Binding-site contacts:
Ligand atom C2B contacts residue ILE125 of chain 4.A at 4.1 Å (hydrophobic).
Ligand atom CL2 contacts residue ILE184 of chain 4.A at 4.2 Å.
Ligand atom C3B contacts residue ILE125 of chain 4.A at 4.3 Å (hydrophobic).
Ligand atom C2C contacts residue ILE101 of chain 4.A at 4.2 Å (hydrophobic).
Ligand atom CL2 contacts residue TYR147 of chain 4.A at 2.4 Å.
Ligand atom N3A contacts residue ILE220 of chain 4.A at 4.3 Å.
Ligand atom C1B contacts residue ILE125 of chain 4.A at 3.6 Å (hydrophobic).
Ligand atom CL1 contacts residue ILE239 of chain 4.A at 4.0 Å.
Ligand atom C3B contacts residue TYR147 of chain 4.A at 3.3 Å (hydrophobic).
Ligand atom C5B contacts residue ILE125 of chain 4.A at 3.5 Å (hydrophobic).
Ligand atom CL2 contacts residue LEU187 of chain 4.A at 3.9 Å.
Ligand atom C2B contacts residue TYR147 of chain 4.A at 3.4 Å (hydrophobic).
Ligand atom N3A contacts residue TYR147 of chain 4.A at 4.1 Å.
Ligand atom C4 contacts residue LEU103 of chain 4.A at 3.6 Å (hydrophobic).
Ligand atom C4B contacts residue ILE220 of chain 4.A at 4.2 Å (hydrophobic).
Ligand atom O1B contacts residue ILE125 of chain 4.A at 4.1 Å.
Ligand atom N2 contacts residue MET217 of chain 4.A at 3.1 Å (h-bond).
Ligand atom C5 contacts residue MET217 of chain 4.A at 3.8 Å (hydrophobic).
Ligand atom C31 contacts residue MET195 of chain 4.A at 3.9 Å (hydrophobic).
Ligand atom C5A contacts residue TYR145 of chain 4.A at 3.7 Å (hydrophobic).
Ligand atom C31 contacts residue LEU103 of chain 4.A at 4.1 Å (hydrophobic).
Ligand atom C2B contacts residue ILE184 of chain 4.A at 4.1 Å (hydrophobic).
Ligand atom C2A contacts residue PHE182 of chain 4.A at 4.1 Å (hydrophobic).
Ligand atom C5A contacts residue LEU127 of chain 4.A at 3.8 Å (hydrophobic).
Ligand atom C4B contacts residue ILE125 of chain 4.A at 4.0 Å (hydrophobic).
Ligand atom C3 contacts residue MET217 of chain 4.A at 4.2 Å (hydrophobic).
Ligand atom O1A contacts residue ILE239 of chain 4.A at 4.3 Å.
Ligand atom O1A contacts residue LEU127 of chain 4.A at 4.1 Å.
Ligand atom C4A contacts residue MET146 of chain 4.A at 4.0 Å (hydrophobic).
Ligand atom N3A contacts residue PHE182 of chain 4.A at 4.1 Å.
Ligand atom C3C contacts residue ILE101 of chain 4.A at 3.8 Å (hydrophobic).
Ligand atom C4A contacts residue TYR145 of chain 4.A at 3.7 Å (hydrophobic).
Ligand atom C2C contacts residue MET217 of chain 4.A at 3.9 Å (hydrophobic).
Ligand atom C2A contacts residue ILE220 of chain 4.A at 4.1 Å (hydrophobic).
Ligand atom O1 contacts residue MET217 of chain 4.A at 2.7 Å (h-bond).
Ligand atom CL1 contacts residue ILE125 of chain 4.A at 3.7 Å.
Ligand atom C5B contacts residue ILE220 of chain 4.A at 4.3 Å (hydrophobic).
Ligand atom C3 contacts residue LEU103 of chain 4.A at 4.3 Å (hydrophobic).
Ligand atom N2 contacts residue ASN215 of chain 4.A at 4.0 Å.
Ligand atom C6B contacts residue ILE125 of chain 4.A at 3.3 Å (hydrophobic).

A small-molecule ligand and the protein it binds are described below.
Small molecule (SMILES): Cc1cc(CCCOc2c(Cl)cc(C3=NCCO3)cc2Cl)on1

Sequence of chain 4.A:
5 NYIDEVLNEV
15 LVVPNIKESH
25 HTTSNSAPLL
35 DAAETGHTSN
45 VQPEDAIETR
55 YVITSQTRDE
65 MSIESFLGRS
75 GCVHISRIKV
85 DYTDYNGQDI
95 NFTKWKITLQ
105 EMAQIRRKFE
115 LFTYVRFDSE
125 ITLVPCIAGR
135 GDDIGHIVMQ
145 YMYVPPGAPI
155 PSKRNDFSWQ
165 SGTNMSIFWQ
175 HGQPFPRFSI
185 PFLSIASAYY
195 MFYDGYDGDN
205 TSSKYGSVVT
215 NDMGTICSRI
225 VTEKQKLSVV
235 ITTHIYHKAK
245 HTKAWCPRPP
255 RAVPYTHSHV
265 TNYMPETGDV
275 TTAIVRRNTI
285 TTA